Binding-site contacts:
Ligand atom O1B contacts residue ASN148 of chain 13.A at 4.3 Å.
Ligand atom O4 contacts residue TYR250 of chain 12.A at 3.4 Å.
Ligand atom O10 contacts residue TYR250 of chain 12.A at 2.7 Å (h-bond).
Ligand atom O1B contacts residue SER147 of chain 13.A at 3.1 Å (h-bond).
Ligand atom N5 contacts residue TYR145 of chain 13.A at 2.6 Å (h-bond).
Ligand atom O4 contacts residue TYR145 of chain 13.A at 4.2 Å.
Ligand atom O1B contacts residue ALA146 of chain 13.A at 3.2 Å.
Ligand atom C10 contacts residue TYR250 of chain 12.A at 3.5 Å (hydrophobic).
Ligand atom C3 contacts residue PRO252 of chain 12.A at 3.9 Å (hydrophobic).
Ligand atom C6 contacts residue ALA146 of chain 13.A at 4.2 Å (hydrophobic).
Ligand atom O4 contacts residue ASN251 of chain 12.A at 4.2 Å.
Ligand atom C6 contacts residue TYR145 of chain 13.A at 3.4 Å (hydrophobic).
Ligand atom C9 contacts residue TYR145 of chain 13.A at 4.2 Å (hydrophobic).
Ligand atom O1A contacts residue SER147 of chain 13.A at 2.8 Å (h-bond).
Ligand atom C1 contacts residue PRO252 of chain 12.A at 4.1 Å (hydrophobic).
Ligand atom C11 contacts residue ARG143 of chain 13.A at 4.0 Å.
Ligand atom C7 contacts residue TYR145 of chain 13.A at 3.8 Å (hydrophobic).
Ligand atom C8 contacts residue ALA146 of chain 13.A at 4.4 Å (hydrophobic).
Ligand atom N5 contacts residue TYR250 of chain 12.A at 4.4 Å.
Ligand atom C10 contacts residue TYR145 of chain 13.A at 3.6 Å (hydrophobic).
Ligand atom C11 contacts residue TYR250 of chain 12.A at 3.7 Å (hydrophobic).
Ligand atom C4 contacts residue PRO252 of chain 12.A at 3.8 Å (hydrophobic).
Ligand atom O1A contacts residue PRO252 of chain 12.A at 3.3 Å.
Ligand atom C1 contacts residue ALA146 of chain 13.A at 3.9 Å (hydrophobic).
Ligand atom O4 contacts residue PRO252 of chain 12.A at 3.8 Å.
Ligand atom C4 contacts residue TYR145 of chain 13.A at 3.6 Å (hydrophobic).
Ligand atom O1A contacts residue ALA146 of chain 13.A at 4.2 Å.
Ligand atom O8 contacts residue ALA146 of chain 13.A at 3.3 Å.
Ligand atom C5 contacts residue TYR145 of chain 13.A at 3.3 Å (hydrophobic).
Ligand atom C11 contacts residue TYR145 of chain 13.A at 3.7 Å (hydrophobic).
Ligand atom C1 contacts residue SER147 of chain 13.A at 3.6 Å.

A protein and the small-molecule ligand that binds it are described below.
Small molecule (SMILES): CC(=O)N[C@H]1[C@H]([C@H](O)[C@H](O)CO)O[C@@](O)(C(=O)O)C[C@@H]1O

Sequence of chain 12.A:
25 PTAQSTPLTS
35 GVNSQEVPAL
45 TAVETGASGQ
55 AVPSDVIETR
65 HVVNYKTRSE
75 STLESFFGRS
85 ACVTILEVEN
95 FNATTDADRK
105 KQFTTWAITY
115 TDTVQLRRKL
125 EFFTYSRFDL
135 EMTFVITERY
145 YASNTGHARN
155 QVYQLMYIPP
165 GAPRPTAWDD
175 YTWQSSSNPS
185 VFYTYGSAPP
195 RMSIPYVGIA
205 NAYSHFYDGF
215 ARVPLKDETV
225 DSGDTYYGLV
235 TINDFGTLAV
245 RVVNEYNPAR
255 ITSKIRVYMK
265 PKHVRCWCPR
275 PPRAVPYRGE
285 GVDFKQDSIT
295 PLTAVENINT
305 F

Sequence of chain 13.A:
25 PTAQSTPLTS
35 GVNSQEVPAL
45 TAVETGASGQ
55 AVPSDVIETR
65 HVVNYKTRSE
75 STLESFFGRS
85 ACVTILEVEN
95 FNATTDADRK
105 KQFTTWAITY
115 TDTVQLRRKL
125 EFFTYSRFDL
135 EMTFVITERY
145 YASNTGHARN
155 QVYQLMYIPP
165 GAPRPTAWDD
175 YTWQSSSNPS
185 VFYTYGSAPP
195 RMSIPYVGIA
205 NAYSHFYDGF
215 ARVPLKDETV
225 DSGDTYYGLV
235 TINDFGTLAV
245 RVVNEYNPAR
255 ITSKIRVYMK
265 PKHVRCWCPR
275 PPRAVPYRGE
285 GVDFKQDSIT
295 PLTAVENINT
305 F